Sequence of chain 1.A:
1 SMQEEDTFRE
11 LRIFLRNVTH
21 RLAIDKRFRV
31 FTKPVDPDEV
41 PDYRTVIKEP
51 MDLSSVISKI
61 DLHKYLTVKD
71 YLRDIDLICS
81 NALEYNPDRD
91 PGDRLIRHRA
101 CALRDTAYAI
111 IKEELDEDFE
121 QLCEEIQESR

Binding-site contacts:
Ligand atom N contacts residue VAL40 of chain 1.A at 4.0 Å.
Ligand atom C5 contacts residue ILE96 of chain 1.A at 4.3 Å (hydrophobic).
Ligand atom N1 contacts residue VAL40 of chain 1.A at 3.9 Å.
Ligand atom C8 contacts residue ILE96 of chain 1.A at 3.9 Å (hydrophobic).
Ligand atom C4 contacts residue VAL35 of chain 1.A at 4.2 Å (hydrophobic).
Ligand atom C4 contacts residue VAL30 of chain 1.A at 3.9 Å (hydrophobic).
Ligand atom C contacts residue GLU39 of chain 1.A at 3.7 Å.
Ligand atom C5 contacts residue TYR85 of chain 1.A at 3.9 Å (hydrophobic).
Ligand atom C6 contacts residue VAL40 of chain 1.A at 4.3 Å (hydrophobic).
Ligand atom C7 contacts residue TYR43 of chain 1.A at 4.3 Å (hydrophobic).
Ligand atom C7 contacts residue VAL35 of chain 1.A at 4.1 Å (hydrophobic).
Ligand atom C3 contacts residue VAL30 of chain 1.A at 4.4 Å (hydrophobic).
Ligand atom C6 contacts residue TYR85 of chain 1.A at 4.0 Å (hydrophobic).
Ligand atom O1 contacts residue ALA82 of chain 1.A at 4.5 Å.
Ligand atom O contacts residue VAL40 of chain 1.A at 3.8 Å.
Ligand atom N2 contacts residue ILE96 of chain 1.A at 3.8 Å.
Ligand atom O1 contacts residue ASN86 of chain 1.A at 3.0 Å (h-bond).
Ligand atom N2 contacts residue ASN86 of chain 1.A at 4.5 Å.
Ligand atom C8 contacts residue VAL35 of chain 1.A at 3.8 Å (hydrophobic).
Ligand atom C8 contacts residue VAL30 of chain 1.A at 4.1 Å (hydrophobic).
Ligand atom C7 contacts residue ASN86 of chain 1.A at 4.0 Å.
Ligand atom O1 contacts residue ILE96 of chain 1.A at 3.8 Å.
Ligand atom C contacts residue VAL40 of chain 1.A at 4.1 Å (hydrophobic).
Ligand atom C2 contacts residue VAL40 of chain 1.A at 3.7 Å (hydrophobic).
Ligand atom N2 contacts residue VAL35 of chain 1.A at 4.3 Å.
Ligand atom C7 contacts residue ILE96 of chain 1.A at 3.6 Å (hydrophobic).
Ligand atom C6 contacts residue ASN86 of chain 1.A at 4.2 Å.
Ligand atom O1 contacts residue TYR43 of chain 1.A at 3.9 Å.
Ligand atom O1 contacts residue TYR85 of chain 1.A at 4.3 Å.
Ligand atom C4 contacts residue ILE96 of chain 1.A at 4.3 Å (hydrophobic).
Ligand atom C5 contacts residue ASN86 of chain 1.A at 3.5 Å.

A protein and the small-molecule ligand that binds it are described below.
Small molecule (SMILES): CCNC(=O)N1CCN(C(C)=O)CC1